A small-molecule ligand and the protein it binds are described below.
Small molecule (SMILES): N[C@@H](C[C@]1(C(=O)O)C[C@H]2OCCC[C@H]2O1)C(=O)O

Sequence of chain 1.A:
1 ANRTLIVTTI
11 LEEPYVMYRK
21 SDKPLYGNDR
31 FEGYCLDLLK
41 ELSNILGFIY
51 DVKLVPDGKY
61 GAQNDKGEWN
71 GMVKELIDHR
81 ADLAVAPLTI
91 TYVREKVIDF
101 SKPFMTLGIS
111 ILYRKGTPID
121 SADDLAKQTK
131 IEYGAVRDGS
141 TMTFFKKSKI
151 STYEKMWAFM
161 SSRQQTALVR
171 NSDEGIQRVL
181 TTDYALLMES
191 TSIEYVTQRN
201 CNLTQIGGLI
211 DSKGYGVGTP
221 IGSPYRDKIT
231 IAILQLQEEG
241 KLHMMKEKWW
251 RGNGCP

Binding-site contacts:
Ligand atom OAK contacts residue SER172 of chain 1.A at 3.8 Å.
Ligand atom OAC contacts residue SER140 of chain 1.A at 3.2 Å (h-bond).
Ligand atom OXT contacts residue ARG94 of chain 1.A at 2.8 Å (salt-bridge).
Ligand atom CAP contacts residue SER192 of chain 1.A at 3.2 Å.
Ligand atom OXT contacts residue SER140 of chain 1.A at 3.9 Å.
Ligand atom C contacts residue TYR60 of chain 1.A at 3.6 Å (hydrophobic).
Ligand atom N contacts residue TYR215 of chain 1.A at 3.8 Å.
Ligand atom CAJ contacts residue TYR60 of chain 1.A at 3.8 Å (hydrophobic).
Ligand atom C contacts residue SER140 of chain 1.A at 3.3 Å.
Ligand atom O contacts residue SER140 of chain 1.A at 2.8 Å (h-bond).
Ligand atom CAQ contacts residue GLU12 of chain 1.A at 3.5 Å.
Ligand atom O contacts residue ARG94 of chain 1.A at 2.7 Å (salt-bridge).
Ligand atom OAC contacts residue GLY139 of chain 1.A at 3.5 Å.
Ligand atom O contacts residue GLY139 of chain 1.A at 3.3 Å.
Ligand atom O contacts residue TYR60 of chain 1.A at 3.2 Å.
Ligand atom OXT contacts residue PRO87 of chain 1.A at 3.6 Å (h-bond).
Ligand atom CAN contacts residue THR141 of chain 1.A at 3.4 Å.
Ligand atom CAH contacts residue GLU189 of chain 1.A at 3.8 Å.
Ligand atom OXT contacts residue THR89 of chain 1.A at 2.9 Å (h-bond).
Ligand atom CAG contacts residue GLU12 of chain 1.A at 3.5 Å.
Ligand atom OAL contacts residue GLU189 of chain 1.A at 3.0 Å (salt-bridge).
Ligand atom N contacts residue PRO87 of chain 1.A at 2.8 Å (h-bond).
Ligand atom N contacts residue THR89 of chain 1.A at 2.9 Å (h-bond).
Ligand atom N contacts residue GLU189 of chain 1.A at 2.8 Å (salt-bridge).
Ligand atom CB contacts residue TYR60 of chain 1.A at 3.5 Å (hydrophobic).
Ligand atom OAC contacts residue THR141 of chain 1.A at 3.1 Å (h-bond).
Ligand atom CAQ contacts residue TYR60 of chain 1.A at 3.8 Å (hydrophobic).
Ligand atom OAE contacts residue THR141 of chain 1.A at 2.6 Å (h-bond).
Ligand atom C contacts residue THR89 of chain 1.A at 3.7 Å.
Ligand atom CAG contacts residue SER172 of chain 1.A at 3.6 Å.
Ligand atom CAH contacts residue SER192 of chain 1.A at 3.9 Å.
Ligand atom OXT contacts residue LEU88 of chain 1.A at 3.5 Å.
Ligand atom CA contacts residue SER140 of chain 1.A at 3.2 Å.
Ligand atom CA contacts residue GLU189 of chain 1.A at 3.7 Å.
Ligand atom CAR contacts residue TYR60 of chain 1.A at 3.6 Å (hydrophobic).
Ligand atom CA contacts residue THR89 of chain 1.A at 3.5 Å.
Ligand atom C contacts residue ARG94 of chain 1.A at 3.4 Å.
Ligand atom OAE contacts residue GLU189 of chain 1.A at 3.5 Å.
Ligand atom OXT contacts residue TYR60 of chain 1.A at 3.5 Å.
Ligand atom CAR contacts residue GLU189 of chain 1.A at 3.9 Å.